Binding-site contacts:
Ligand atom C1 contacts residue THR479 of chain 1.A at 3.4 Å.
Ligand atom O5 contacts residue SER474 of chain 1.A at 4.2 Å.
Ligand atom C3 contacts residue ASN477 of chain 1.A at 3.7 Å.
Ligand atom O5 contacts residue THR479 of chain 1.A at 3.9 Å.
Ligand atom O5 contacts residue GLY473 of chain 1.A at 4.2 Å.
Ligand atom O6 contacts residue GLY473 of chain 1.A at 3.9 Å.
Ligand atom C4 contacts residue ASN477 of chain 1.A at 4.0 Å.
Ligand atom C5 contacts residue ASN477 of chain 1.A at 3.4 Å.
Ligand atom C2 contacts residue ASN477 of chain 1.A at 2.4 Å.
Ligand atom O6 contacts residue ASN477 of chain 1.A at 4.4 Å.
Ligand atom O6 contacts residue ALA470 of chain 1.A at 4.2 Å.
Ligand atom C7 contacts residue THR479 of chain 1.A at 4.2 Å.
Ligand atom O7 contacts residue ASN477 of chain 1.A at 3.1 Å (h-bond).
Ligand atom C8 contacts residue THR479 of chain 1.A at 3.9 Å.
Ligand atom C7 contacts residue ASN477 of chain 1.A at 3.3 Å.
Ligand atom N2 contacts residue ASN477 of chain 1.A at 3.1 Å (h-bond).
Ligand atom C1 contacts residue ASN477 of chain 1.A at 1.4 Å.
Ligand atom N2 contacts residue THR479 of chain 1.A at 4.0 Å.
Ligand atom O5 contacts residue ASN477 of chain 1.A at 2.3 Å (h-bond).
Ligand atom C6 contacts residue ASN477 of chain 1.A at 3.6 Å.
Ligand atom C2 contacts residue THR479 of chain 1.A at 4.3 Å.

Sequence of chain 1.A:
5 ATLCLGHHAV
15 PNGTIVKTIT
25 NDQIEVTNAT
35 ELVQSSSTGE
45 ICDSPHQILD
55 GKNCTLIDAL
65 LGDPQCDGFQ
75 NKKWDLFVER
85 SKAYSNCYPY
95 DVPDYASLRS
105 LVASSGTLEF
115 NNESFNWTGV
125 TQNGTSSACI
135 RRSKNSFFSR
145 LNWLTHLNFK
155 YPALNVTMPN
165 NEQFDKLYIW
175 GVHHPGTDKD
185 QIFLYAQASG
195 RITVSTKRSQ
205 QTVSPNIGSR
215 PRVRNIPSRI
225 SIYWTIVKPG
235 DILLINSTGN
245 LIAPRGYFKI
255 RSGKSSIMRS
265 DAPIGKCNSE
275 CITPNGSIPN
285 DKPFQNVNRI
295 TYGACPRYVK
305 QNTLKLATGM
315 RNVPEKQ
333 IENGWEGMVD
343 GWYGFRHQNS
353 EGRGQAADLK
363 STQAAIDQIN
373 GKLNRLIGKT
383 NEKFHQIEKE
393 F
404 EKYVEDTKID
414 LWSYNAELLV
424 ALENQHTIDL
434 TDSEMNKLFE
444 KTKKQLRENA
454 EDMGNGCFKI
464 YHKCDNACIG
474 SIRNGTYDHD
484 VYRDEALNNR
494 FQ

A protein and the small-molecule ligand that binds it are described below.
Small molecule (SMILES): CC(=O)N[C@@H]1[C@@H](O)[C@H](O)[C@@H](CO)O[C@H]1O